Binding-site contacts:
Ligand atom C5 contacts residue ASN688 of chain 1.C at 3.7 Å.
Ligand atom O7 contacts residue ASN688 of chain 1.C at 3.3 Å (h-bond).
Ligand atom O5 contacts residue ASN688 of chain 1.C at 2.4 Å (h-bond).
Ligand atom C3 contacts residue ASN688 of chain 1.C at 3.8 Å.
Ligand atom C8 contacts residue VAL687 of chain 1.C at 4.4 Å (hydrophobic).
Ligand atom C7 contacts residue ASN688 of chain 1.C at 3.3 Å.
Ligand atom N2 contacts residue ASN688 of chain 1.C at 2.9 Å (h-bond).
Ligand atom C2 contacts residue ASN688 of chain 1.C at 2.5 Å.
Ligand atom C4 contacts residue ASN688 of chain 1.C at 4.2 Å.
Ligand atom C1 contacts residue ASN688 of chain 1.C at 1.4 Å.
Ligand atom C8 contacts residue ASN688 of chain 1.C at 4.2 Å.

Sequence of chain 1.C:
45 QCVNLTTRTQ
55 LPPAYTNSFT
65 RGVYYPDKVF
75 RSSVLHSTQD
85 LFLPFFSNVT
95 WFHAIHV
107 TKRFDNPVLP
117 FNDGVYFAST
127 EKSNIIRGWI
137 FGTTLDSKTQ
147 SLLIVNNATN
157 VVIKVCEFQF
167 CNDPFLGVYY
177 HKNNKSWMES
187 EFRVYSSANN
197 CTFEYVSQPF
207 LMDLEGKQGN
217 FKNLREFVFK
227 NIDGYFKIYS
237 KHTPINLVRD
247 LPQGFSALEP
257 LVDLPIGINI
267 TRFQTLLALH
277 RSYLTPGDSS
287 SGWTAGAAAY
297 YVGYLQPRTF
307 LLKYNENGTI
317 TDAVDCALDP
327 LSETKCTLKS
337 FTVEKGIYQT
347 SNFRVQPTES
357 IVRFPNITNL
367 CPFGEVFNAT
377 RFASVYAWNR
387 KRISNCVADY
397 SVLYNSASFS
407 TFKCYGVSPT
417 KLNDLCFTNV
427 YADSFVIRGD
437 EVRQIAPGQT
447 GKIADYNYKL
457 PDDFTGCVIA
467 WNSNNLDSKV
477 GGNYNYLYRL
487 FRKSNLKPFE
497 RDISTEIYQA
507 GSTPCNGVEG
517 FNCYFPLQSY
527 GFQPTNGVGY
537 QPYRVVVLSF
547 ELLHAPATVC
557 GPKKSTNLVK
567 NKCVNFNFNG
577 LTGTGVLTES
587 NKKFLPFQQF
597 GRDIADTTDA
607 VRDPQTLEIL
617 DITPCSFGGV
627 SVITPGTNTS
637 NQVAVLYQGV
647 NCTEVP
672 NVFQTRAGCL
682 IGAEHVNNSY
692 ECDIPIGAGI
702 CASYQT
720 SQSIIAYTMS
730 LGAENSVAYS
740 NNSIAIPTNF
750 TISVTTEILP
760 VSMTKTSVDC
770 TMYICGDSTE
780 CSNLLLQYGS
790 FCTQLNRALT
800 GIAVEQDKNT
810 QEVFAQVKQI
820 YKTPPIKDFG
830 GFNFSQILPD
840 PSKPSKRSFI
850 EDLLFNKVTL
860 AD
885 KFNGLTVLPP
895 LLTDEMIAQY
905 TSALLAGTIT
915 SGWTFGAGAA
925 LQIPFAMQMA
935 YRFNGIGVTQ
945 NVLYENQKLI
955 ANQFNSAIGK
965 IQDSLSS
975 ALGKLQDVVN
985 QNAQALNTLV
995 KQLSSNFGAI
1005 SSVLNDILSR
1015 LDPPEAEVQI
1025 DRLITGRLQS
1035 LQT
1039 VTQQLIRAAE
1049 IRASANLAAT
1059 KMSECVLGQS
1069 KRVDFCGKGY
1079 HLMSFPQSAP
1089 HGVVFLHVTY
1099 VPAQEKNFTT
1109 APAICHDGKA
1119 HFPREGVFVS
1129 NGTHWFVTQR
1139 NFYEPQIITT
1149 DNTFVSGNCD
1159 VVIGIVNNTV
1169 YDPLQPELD

The protein below binds the small molecule below.
Small molecule (SMILES): CC(=O)N[C@@H]1[C@@H](O)[C@H](O)[C@@H](CO)O[C@H]1O